Sequence of chain 1.C:
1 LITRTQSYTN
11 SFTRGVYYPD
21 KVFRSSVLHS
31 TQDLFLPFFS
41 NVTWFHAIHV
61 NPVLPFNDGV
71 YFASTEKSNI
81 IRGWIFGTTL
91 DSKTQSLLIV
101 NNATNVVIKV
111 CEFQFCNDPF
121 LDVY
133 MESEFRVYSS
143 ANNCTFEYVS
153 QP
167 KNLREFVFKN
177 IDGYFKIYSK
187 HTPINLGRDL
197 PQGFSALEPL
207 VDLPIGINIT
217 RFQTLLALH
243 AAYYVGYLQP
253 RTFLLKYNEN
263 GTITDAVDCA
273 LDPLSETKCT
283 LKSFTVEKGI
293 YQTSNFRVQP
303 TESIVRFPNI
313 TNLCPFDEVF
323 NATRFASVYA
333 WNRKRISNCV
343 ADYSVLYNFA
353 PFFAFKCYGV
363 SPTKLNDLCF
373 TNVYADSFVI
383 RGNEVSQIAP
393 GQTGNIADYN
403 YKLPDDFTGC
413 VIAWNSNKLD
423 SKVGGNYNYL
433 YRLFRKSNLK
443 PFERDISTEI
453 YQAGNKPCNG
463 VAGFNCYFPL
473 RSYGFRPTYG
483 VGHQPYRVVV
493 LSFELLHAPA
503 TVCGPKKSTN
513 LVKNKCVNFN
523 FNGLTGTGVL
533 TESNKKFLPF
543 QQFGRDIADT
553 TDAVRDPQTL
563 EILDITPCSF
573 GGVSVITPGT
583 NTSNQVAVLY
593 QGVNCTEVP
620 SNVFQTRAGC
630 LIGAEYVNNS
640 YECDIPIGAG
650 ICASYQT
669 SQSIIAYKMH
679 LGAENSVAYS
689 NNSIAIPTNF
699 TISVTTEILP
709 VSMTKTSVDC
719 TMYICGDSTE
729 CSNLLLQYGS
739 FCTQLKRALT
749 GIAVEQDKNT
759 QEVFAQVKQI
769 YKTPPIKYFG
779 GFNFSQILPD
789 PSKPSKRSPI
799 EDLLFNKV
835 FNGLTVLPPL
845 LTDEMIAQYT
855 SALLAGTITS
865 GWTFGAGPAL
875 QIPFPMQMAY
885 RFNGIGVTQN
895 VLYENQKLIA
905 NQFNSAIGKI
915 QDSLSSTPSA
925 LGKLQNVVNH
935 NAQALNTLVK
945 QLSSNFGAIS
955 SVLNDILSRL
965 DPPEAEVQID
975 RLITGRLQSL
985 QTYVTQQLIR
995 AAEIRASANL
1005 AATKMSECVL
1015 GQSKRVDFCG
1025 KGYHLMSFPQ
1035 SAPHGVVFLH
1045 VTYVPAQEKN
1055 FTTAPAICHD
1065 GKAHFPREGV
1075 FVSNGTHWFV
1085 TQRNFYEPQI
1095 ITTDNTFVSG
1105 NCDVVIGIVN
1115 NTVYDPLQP

Binding-site contacts:
Ligand atom C7 contacts residue ASN1114 of chain 1.C at 3.6 Å.
Ligand atom C4 contacts residue ASN1114 of chain 1.C at 4.2 Å.
Ligand atom N2 contacts residue ASN1114 of chain 1.C at 2.9 Å (h-bond).
Ligand atom C3 contacts residue ASN1114 of chain 1.C at 3.8 Å.
Ligand atom C5 contacts residue ASN1114 of chain 1.C at 3.7 Å.
Ligand atom O5 contacts residue ASN1114 of chain 1.C at 2.4 Å (h-bond).
Ligand atom O7 contacts residue ASN1114 of chain 1.C at 4.0 Å.
Ligand atom C2 contacts residue ASN1114 of chain 1.C at 2.4 Å.
Ligand atom C1 contacts residue ASN1114 of chain 1.C at 1.4 Å.

A protein and the small-molecule ligand that binds it are described below.
Small molecule (SMILES): CC(=O)N[C@@H]1[C@@H](O)[C@H](O)[C@@H](CO)O[C@H]1O